Sequence of chain 1.E:
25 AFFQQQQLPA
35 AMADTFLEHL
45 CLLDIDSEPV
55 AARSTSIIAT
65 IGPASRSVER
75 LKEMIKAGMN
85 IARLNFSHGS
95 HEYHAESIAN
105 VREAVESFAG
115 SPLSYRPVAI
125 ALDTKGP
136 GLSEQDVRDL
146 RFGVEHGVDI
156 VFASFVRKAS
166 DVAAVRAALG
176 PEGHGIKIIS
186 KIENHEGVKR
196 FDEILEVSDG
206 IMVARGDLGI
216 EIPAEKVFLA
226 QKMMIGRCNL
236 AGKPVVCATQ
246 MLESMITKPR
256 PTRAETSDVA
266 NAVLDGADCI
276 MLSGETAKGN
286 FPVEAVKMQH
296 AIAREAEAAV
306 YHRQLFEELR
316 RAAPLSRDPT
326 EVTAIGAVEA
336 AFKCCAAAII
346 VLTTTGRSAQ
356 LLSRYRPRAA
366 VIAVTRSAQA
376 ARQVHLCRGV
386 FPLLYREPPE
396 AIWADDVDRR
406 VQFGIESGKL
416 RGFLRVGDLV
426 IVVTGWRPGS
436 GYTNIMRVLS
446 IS

A protein and the small-molecule ligand that binds it are described below.
Small molecule (SMILES): O=C([O-])C(=O)[O-]

Binding-site contacts:
Ligand atom O1 contacts residue MET276 of chain 1.E at 4.1 Å.
Ligand atom O3 contacts residue LYS186 of chain 1.E at 2.7 Å (salt-bridge).
Ligand atom O1 contacts residue LYS186 of chain 1.E at 3.8 Å.
Ligand atom O2 contacts residue MG1 of chain 1.BA at 4.2 Å.
Ligand atom O4 contacts residue GLU188 of chain 1.E at 2.8 Å (salt-bridge).
Ligand atom C2 contacts residue ASP212 of chain 1.E at 3.8 Å.
Ligand atom C2 contacts residue ARG210 of chain 1.E at 4.4 Å.
Ligand atom O3 contacts residue ASP212 of chain 1.E at 4.1 Å.
Ligand atom C1 contacts residue GLU188 of chain 1.E at 3.7 Å.
Ligand atom O4 contacts residue ASP212 of chain 1.E at 2.9 Å (salt-bridge).
Ligand atom O2 contacts residue ARG210 of chain 1.E at 3.7 Å.
Ligand atom C1 contacts residue THR244 of chain 1.E at 4.1 Å.
Ligand atom O2 contacts residue ASP212 of chain 1.E at 3.9 Å.
Ligand atom O3 contacts residue GLU188 of chain 1.E at 3.1 Å (salt-bridge).
Ligand atom C1 contacts residue MG1 of chain 1.BA at 2.9 Å.
Ligand atom O1 contacts residue THR244 of chain 1.E at 3.5 Å (h-bond).
Ligand atom O2 contacts residue THR244 of chain 1.E at 2.6 Å (h-bond).
Ligand atom O2 contacts residue GLY211 of chain 1.E at 2.9 Å (h-bond).
Ligand atom O4 contacts residue MG1 of chain 1.BA at 2.4 Å.
Ligand atom C1 contacts residue LYS186 of chain 1.E at 3.6 Å.
Ligand atom O1 contacts residue ARG87 of chain 1.E at 3.9 Å.
Ligand atom O1 contacts residue ALA209 of chain 1.E at 4.2 Å.
Ligand atom O4 contacts residue ALA209 of chain 1.E at 3.6 Å.
Ligand atom C2 contacts residue ALA209 of chain 1.E at 3.5 Å (hydrophobic).
Ligand atom O2 contacts residue ALA209 of chain 1.E at 3.5 Å.
Ligand atom C2 contacts residue MG1 of chain 1.BA at 3.0 Å.
Ligand atom C1 contacts residue ALA209 of chain 1.E at 3.7 Å (hydrophobic).
Ligand atom O1 contacts residue MG1 of chain 1.BA at 4.2 Å.
Ligand atom O4 contacts residue GLY211 of chain 1.E at 3.8 Å.
Ligand atom O3 contacts residue MG1 of chain 1.BA at 2.1 Å.
Ligand atom O1 contacts residue MET207 of chain 1.E at 4.3 Å.
Ligand atom C2 contacts residue GLY211 of chain 1.E at 3.7 Å.
Ligand atom O3 contacts residue ALA209 of chain 1.E at 4.0 Å.
Ligand atom C2 contacts residue GLU188 of chain 1.E at 3.6 Å.
Ligand atom C2 contacts residue THR244 of chain 1.E at 3.6 Å.